This small molecule binds to this protein.
Small molecule (SMILES): Nc1ncnc2c1ncn2[C@@H]1O[C@H](COP(=O)(O)OP(=O)(O)OP(O)(O)=S)[C@@H](O)[C@H]1O

Binding-site contacts:
Ligand atom C8 contacts residue THR381 of chain 1.C at 3.6 Å.
Ligand atom O1B contacts residue MG1 of chain 1.S at 2.0 Å.
Ligand atom PB contacts residue GLY171 of chain 1.C at 3.7 Å.
Ligand atom PB contacts residue MG1 of chain 1.S at 3.3 Å.
Ligand atom O3A contacts residue GLY171 of chain 1.C at 3.5 Å.
Ligand atom O3B contacts residue GLY171 of chain 1.C at 2.8 Å (h-bond).
Ligand atom O3B contacts residue PRO170 of chain 1.C at 3.8 Å.
Ligand atom O3G contacts residue ARG411 of chain 1.C at 2.9 Å (salt-bridge).
Ligand atom O2G contacts residue MG1 of chain 1.S at 2.0 Å.
Ligand atom C5' contacts residue ARG303 of chain 1.C at 3.6 Å.
Ligand atom O2G contacts residue LYS174 of chain 1.C at 3.8 Å.
Ligand atom O5' contacts residue LYS176 of chain 1.C at 3.8 Å.
Ligand atom PB contacts residue LYS174 of chain 1.C at 3.8 Å.
Ligand atom O3A contacts residue ARG303 of chain 1.C at 3.0 Å (salt-bridge).
Ligand atom O3G contacts residue GLY379 of chain 1.C at 3.5 Å.
Ligand atom O2B contacts residue CYS172 of chain 1.C at 3.2 Å (h-bond).
Ligand atom O2G contacts residue GLY379 of chain 1.C at 3.5 Å.
Ligand atom S1G contacts residue GLN271 of chain 1.C at 3.8 Å.
Ligand atom C2' contacts residue THR381 of chain 1.C at 3.7 Å.
Ligand atom O3' contacts residue LEU302 of chain 1.C at 2.9 Å (h-bond).
Ligand atom O1A contacts residue THR175 of chain 1.C at 2.8 Å (h-bond).
Ligand atom S1G contacts residue PRO170 of chain 1.C at 3.6 Å.
Ligand atom O2B contacts residue GLY171 of chain 1.C at 3.6 Å.
Ligand atom O1B contacts residue LYS174 of chain 1.C at 3.6 Å.
Ligand atom S1G contacts residue ARG411 of chain 1.C at 3.3 Å (salt-bridge).
Ligand atom O2B contacts residue GLY173 of chain 1.C at 2.6 Å (h-bond).
Ligand atom O3G contacts residue ARG303 of chain 1.C at 2.7 Å (salt-bridge).
Ligand atom O1B contacts residue THR175 of chain 1.C at 3.0 Å (h-bond).
Ligand atom O2A contacts residue ARG303 of chain 1.C at 3.8 Å.
Ligand atom S1G contacts residue LYS174 of chain 1.C at 3.5 Å (salt-bridge).
Ligand atom O3' contacts residue ARG303 of chain 1.C at 3.4 Å (salt-bridge).
Ligand atom O3B contacts residue MG1 of chain 1.S at 3.8 Å.
Ligand atom C3' contacts residue ARG303 of chain 1.C at 3.4 Å.
Ligand atom O3B contacts residue LYS174 of chain 1.C at 3.3 Å.
Ligand atom O1A contacts residue LYS174 of chain 1.C at 3.2 Å (salt-bridge).
Ligand atom O1A contacts residue GLY173 of chain 1.C at 3.4 Å.
Ligand atom O2B contacts residue LYS174 of chain 1.C at 2.6 Å (salt-bridge).
Ligand atom O2A contacts residue ARG203 of chain 1.C at 2.8 Å (salt-bridge).
Ligand atom PG contacts residue MG1 of chain 1.S at 3.3 Å.
Ligand atom O1A contacts residue LYS176 of chain 1.C at 2.8 Å (salt-bridge).

Sequence of chain 1.C:
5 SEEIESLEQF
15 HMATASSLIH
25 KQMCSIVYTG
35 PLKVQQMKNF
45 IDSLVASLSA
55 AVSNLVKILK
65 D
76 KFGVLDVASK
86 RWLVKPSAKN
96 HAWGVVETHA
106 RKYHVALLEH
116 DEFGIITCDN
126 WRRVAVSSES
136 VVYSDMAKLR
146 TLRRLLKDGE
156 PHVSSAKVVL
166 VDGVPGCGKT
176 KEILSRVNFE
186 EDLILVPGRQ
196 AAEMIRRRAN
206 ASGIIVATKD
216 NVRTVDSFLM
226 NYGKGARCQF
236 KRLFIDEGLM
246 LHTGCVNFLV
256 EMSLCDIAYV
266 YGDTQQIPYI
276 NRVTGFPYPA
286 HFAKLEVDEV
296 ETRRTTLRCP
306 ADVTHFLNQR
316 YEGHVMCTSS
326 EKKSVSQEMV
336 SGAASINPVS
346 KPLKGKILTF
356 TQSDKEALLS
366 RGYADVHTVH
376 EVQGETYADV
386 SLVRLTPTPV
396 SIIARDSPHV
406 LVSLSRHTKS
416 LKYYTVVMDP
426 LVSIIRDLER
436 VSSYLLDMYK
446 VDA